Sequence of chain 1.A:
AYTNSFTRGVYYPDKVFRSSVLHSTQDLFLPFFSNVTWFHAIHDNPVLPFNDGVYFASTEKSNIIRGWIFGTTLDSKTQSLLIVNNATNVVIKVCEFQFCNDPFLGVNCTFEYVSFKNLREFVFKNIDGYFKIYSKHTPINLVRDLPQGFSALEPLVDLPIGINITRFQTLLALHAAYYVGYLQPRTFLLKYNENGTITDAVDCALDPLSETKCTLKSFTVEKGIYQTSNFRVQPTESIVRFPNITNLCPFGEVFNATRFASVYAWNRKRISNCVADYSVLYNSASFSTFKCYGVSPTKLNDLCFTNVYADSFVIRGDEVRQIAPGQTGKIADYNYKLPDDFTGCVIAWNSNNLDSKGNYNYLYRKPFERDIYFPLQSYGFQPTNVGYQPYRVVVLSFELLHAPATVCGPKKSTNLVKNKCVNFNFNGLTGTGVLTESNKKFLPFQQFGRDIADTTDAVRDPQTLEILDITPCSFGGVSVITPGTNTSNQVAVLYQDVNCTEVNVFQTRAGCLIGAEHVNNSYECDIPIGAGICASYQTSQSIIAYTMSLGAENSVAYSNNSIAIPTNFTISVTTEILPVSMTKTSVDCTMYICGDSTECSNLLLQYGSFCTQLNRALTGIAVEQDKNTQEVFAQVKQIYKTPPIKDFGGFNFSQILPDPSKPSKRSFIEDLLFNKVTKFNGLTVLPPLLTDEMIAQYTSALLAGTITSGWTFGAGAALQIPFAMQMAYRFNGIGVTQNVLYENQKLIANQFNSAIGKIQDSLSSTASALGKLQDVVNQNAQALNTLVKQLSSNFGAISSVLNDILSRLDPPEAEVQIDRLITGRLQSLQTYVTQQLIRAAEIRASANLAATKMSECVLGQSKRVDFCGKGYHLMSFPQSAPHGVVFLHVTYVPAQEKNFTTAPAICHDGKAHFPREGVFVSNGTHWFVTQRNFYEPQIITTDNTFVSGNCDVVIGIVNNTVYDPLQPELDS

The protein below binds the small molecule below.
Small molecule (SMILES): CC(=O)N[C@@H]1[C@@H](O)[C@H](O)[C@@H](CO)O[C@H]1O

Binding-site contacts:
Ligand atom C8 contacts residue GLN644 of chain 1.A at 3.9 Å.
Ligand atom N2 contacts residue ASN616 of chain 1.A at 2.9 Å (h-bond).
Ligand atom O5 contacts residue ASN616 of chain 1.A at 2.4 Å (h-bond).
Ligand atom C1 contacts residue ASN616 of chain 1.A at 1.4 Å.
Ligand atom C5 contacts residue ASN616 of chain 1.A at 3.7 Å.
Ligand atom O7 contacts residue ASN616 of chain 1.A at 2.8 Å (h-bond).
Ligand atom C4 contacts residue ASN616 of chain 1.A at 4.2 Å.
Ligand atom C3 contacts residue ASN616 of chain 1.A at 3.8 Å.
Ligand atom C8 contacts residue ASN616 of chain 1.A at 4.2 Å.
Ligand atom C2 contacts residue ASN616 of chain 1.A at 2.4 Å.
Ligand atom C7 contacts residue ASN616 of chain 1.A at 3.0 Å.